Binding-site contacts:
Ligand atom O1B contacts residue GLY527 of chain 1.B at 3.6 Å (h-bond).
Ligand atom N1 contacts residue ASN647 of chain 1.B at 3.5 Å (h-bond).
Ligand atom O2B contacts residue ARG630 of chain 1.F at 2.4 Å (salt-bridge).
Ligand atom C5 contacts residue PHE641 of chain 1.B at 3.4 Å (hydrophobic).
Ligand atom N3 contacts residue GLU646 of chain 1.B at 3.6 Å.
Ligand atom O1B contacts residue GLY524 of chain 1.B at 2.9 Å (h-bond).
Ligand atom C2 contacts residue ASN647 of chain 1.B at 3.5 Å.
Ligand atom C8 contacts residue PHE641 of chain 1.B at 3.6 Å (hydrophobic).
Ligand atom N6 contacts residue PHE641 of chain 1.B at 3.4 Å.
Ligand atom N7 contacts residue PHE641 of chain 1.B at 3.2 Å.
Ligand atom C2 contacts residue LYS645 of chain 1.B at 3.4 Å.
Ligand atom C8 contacts residue ILE650 of chain 1.B at 3.6 Å (hydrophobic).
Ligand atom O2B contacts residue GLY524 of chain 1.B at 3.1 Å (h-bond).
Ligand atom O1A contacts residue THR530 of chain 1.B at 3.2 Å (h-bond).
Ligand atom O2' contacts residue PHE648 of chain 1.B at 3.3 Å.
Ligand atom N3B contacts residue GLY529 of chain 1.B at 3.3 Å (h-bond).
Ligand atom O1G contacts residue ARG630 of chain 1.F at 2.4 Å (salt-bridge).
Ligand atom N3 contacts residue ASN647 of chain 1.B at 3.0 Å (h-bond).
Ligand atom O1A contacts residue GLY529 of chain 1.B at 2.8 Å (h-bond).
Ligand atom N6 contacts residue GLU488 of chain 1.B at 2.7 Å (salt-bridge).
Ligand atom N7 contacts residue ILE650 of chain 1.B at 3.5 Å.
Ligand atom O3A contacts residue ASN525 of chain 1.B at 3.0 Å (h-bond).
Ligand atom O1A contacts residue LYS528 of chain 1.B at 3.4 Å (salt-bridge).
Ligand atom O2' contacts residue ASN647 of chain 1.B at 2.4 Å (h-bond).
Ligand atom PB contacts residue ARG630 of chain 1.F at 3.5 Å.
Ligand atom O3G contacts residue ASP591 of chain 1.F at 3.6 Å.
Ligand atom C2' contacts residue ASN647 of chain 1.B at 3.5 Å.
Ligand atom PB contacts residue GLY524 of chain 1.B at 3.5 Å.
Ligand atom PG contacts residue ARG630 of chain 1.F at 3.6 Å.
Ligand atom O1G contacts residue ARG631 of chain 1.F at 2.5 Å (salt-bridge).
Ligand atom O3A contacts residue ARG630 of chain 1.F at 3.6 Å (salt-bridge).
Ligand atom O1B contacts residue LYS528 of chain 1.B at 2.3 Å (salt-bridge).
Ligand atom N6 contacts residue TRP485 of chain 1.B at 3.2 Å.
Ligand atom C5' contacts residue THR530 of chain 1.B at 3.3 Å.
Ligand atom C4 contacts residue PHE641 of chain 1.B at 3.5 Å (hydrophobic).
Ligand atom O1A contacts residue GLY527 of chain 1.B at 3.3 Å.
Ligand atom C6 contacts residue PHE641 of chain 1.B at 3.5 Å (hydrophobic).
Ligand atom O1B contacts residue ASN526 of chain 1.B at 3.2 Å (h-bond).
Ligand atom N7 contacts residue TRP485 of chain 1.B at 3.0 Å (h-bond).
Ligand atom PB contacts residue LYS528 of chain 1.B at 3.5 Å.

The protein below binds the small molecule below.
Small molecule (SMILES): Nc1ncnc2c1ncn2[C@@H]1O[C@H](CO[P](=O)(O)O[P](=O)(O)NP(=O)(O)O)[C@@H](O)[C@H]1O

Sequence of chain 1.F:
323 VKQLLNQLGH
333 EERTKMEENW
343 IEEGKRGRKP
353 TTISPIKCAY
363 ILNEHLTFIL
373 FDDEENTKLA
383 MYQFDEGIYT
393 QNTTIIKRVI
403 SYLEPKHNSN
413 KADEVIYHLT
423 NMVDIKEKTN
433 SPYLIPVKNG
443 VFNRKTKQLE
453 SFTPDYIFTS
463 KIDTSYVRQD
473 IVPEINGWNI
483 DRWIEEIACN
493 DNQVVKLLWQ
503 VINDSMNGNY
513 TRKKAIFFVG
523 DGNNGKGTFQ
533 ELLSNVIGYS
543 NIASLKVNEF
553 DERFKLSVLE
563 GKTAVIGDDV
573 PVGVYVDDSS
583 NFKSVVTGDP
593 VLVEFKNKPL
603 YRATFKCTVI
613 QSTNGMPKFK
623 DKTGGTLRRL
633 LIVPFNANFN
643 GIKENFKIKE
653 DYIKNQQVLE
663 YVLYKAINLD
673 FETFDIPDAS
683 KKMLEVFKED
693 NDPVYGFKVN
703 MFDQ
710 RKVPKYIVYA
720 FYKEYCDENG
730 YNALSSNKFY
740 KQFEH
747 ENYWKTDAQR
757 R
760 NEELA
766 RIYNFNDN

Sequence of chain 1.B:
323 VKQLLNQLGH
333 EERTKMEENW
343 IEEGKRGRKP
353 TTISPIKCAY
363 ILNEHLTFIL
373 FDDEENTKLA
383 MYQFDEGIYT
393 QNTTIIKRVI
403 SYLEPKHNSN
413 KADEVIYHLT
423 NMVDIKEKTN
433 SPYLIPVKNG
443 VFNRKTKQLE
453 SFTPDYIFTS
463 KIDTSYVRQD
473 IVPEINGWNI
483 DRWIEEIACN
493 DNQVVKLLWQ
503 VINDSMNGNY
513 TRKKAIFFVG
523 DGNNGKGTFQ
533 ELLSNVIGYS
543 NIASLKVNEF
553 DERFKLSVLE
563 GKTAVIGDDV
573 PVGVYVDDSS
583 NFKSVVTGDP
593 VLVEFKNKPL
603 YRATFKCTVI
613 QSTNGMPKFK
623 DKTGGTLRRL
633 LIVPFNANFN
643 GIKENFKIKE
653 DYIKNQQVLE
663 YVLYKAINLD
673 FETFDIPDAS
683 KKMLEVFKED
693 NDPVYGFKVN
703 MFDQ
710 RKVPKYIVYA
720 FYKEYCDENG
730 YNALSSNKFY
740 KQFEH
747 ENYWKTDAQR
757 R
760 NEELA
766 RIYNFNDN